Sequence of chain 1.B:
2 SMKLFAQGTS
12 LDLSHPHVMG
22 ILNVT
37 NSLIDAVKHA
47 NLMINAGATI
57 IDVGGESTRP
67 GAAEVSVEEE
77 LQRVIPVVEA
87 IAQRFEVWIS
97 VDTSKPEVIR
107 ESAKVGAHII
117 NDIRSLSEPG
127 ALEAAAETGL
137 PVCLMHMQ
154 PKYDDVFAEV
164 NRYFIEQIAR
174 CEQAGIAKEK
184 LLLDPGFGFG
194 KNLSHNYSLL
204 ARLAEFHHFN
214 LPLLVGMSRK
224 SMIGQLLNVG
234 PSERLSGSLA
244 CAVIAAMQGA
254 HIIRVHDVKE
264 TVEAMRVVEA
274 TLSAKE

Binding-site contacts:
Ligand atom C13 contacts residue ASP98 of chain 1.B at 3.4 Å.
Ligand atom S23 contacts residue THR64 of chain 1.B at 3.7 Å.
Ligand atom N16 contacts residue ASN117 of chain 1.B at 3.2 Å (h-bond).
Ligand atom C10 contacts residue LYS223 of chain 1.B at 3.6 Å.
Ligand atom C13 contacts residue ARG257 of chain 1.B at 3.4 Å.
Ligand atom C1 contacts residue ARG222 of chain 1.B at 3.5 Å.
Ligand atom N17 contacts residue ILE119 of chain 1.B at 3.8 Å.
Ligand atom O21 contacts residue GLY219 of chain 1.B at 3.2 Å (h-bond).
Ligand atom C7 contacts residue ARG257 of chain 1.B at 3.8 Å.
Ligand atom C7 contacts residue PHE192 of chain 1.B at 3.7 Å (hydrophobic).
Ligand atom C9 contacts residue PHE192 of chain 1.B at 3.8 Å (hydrophobic).
Ligand atom C10 contacts residue ASP187 of chain 1.B at 3.7 Å.
Ligand atom N19 contacts residue ASP187 of chain 1.B at 3.0 Å (salt-bridge).
Ligand atom N16 contacts residue ILE119 of chain 1.B at 3.8 Å.
Ligand atom O22 contacts residue ARG257 of chain 1.B at 3.0 Å (salt-bridge).
Ligand atom N16 contacts residue ARG257 of chain 1.B at 3.8 Å.
Ligand atom C7 contacts residue LYS223 of chain 1.B at 3.8 Å.
Ligand atom S23 contacts residue ARG257 of chain 1.B at 3.7 Å.
Ligand atom C8 contacts residue ARG257 of chain 1.B at 3.6 Å.
Ligand atom C4 contacts residue HIS259 of chain 1.B at 3.7 Å.
Ligand atom N18 contacts residue ASP187 of chain 1.B at 2.7 Å (salt-bridge).
Ligand atom C12 contacts residue LYS223 of chain 1.B at 3.6 Å.
Ligand atom C3 contacts residue ARG222 of chain 1.B at 3.3 Å.
Ligand atom C13 contacts residue ILE119 of chain 1.B at 3.8 Å (hydrophobic).
Ligand atom C4 contacts residue ARG65 of chain 1.B at 3.8 Å.
Ligand atom N19 contacts residue ASN117 of chain 1.B at 2.8 Å (h-bond).
Ligand atom N15 contacts residue ARG257 of chain 1.B at 3.4 Å (salt-bridge).
Ligand atom C2 contacts residue HIS259 of chain 1.B at 3.4 Å.
Ligand atom N15 contacts residue LYS223 of chain 1.B at 3.2 Å (salt-bridge).
Ligand atom C2 contacts residue ARG65 of chain 1.B at 3.7 Å.
Ligand atom O21 contacts residue LYS223 of chain 1.B at 2.8 Å (salt-bridge).
Ligand atom C11 contacts residue ASN117 of chain 1.B at 3.6 Å.
Ligand atom N19 contacts residue LEU217 of chain 1.B at 3.6 Å.
Ligand atom N18 contacts residue MET141 of chain 1.B at 3.7 Å.
Ligand atom C11 contacts residue ASP187 of chain 1.B at 3.3 Å.
Ligand atom N15 contacts residue PHE192 of chain 1.B at 3.4 Å.
Ligand atom N17 contacts residue ARG257 of chain 1.B at 3.3 Å.
Ligand atom C14 contacts residue PHE192 of chain 1.B at 3.8 Å (hydrophobic).
Ligand atom C8 contacts residue ILE119 of chain 1.B at 3.8 Å (hydrophobic).
Ligand atom C9 contacts residue ARG257 of chain 1.B at 3.3 Å.

This small molecule binds to this protein.
Small molecule (SMILES): Cn1c(SCC(=O)Nc2ccccc2)nc2c(=O)[nH]c(N)nc21